Sequence of chain 1.A:
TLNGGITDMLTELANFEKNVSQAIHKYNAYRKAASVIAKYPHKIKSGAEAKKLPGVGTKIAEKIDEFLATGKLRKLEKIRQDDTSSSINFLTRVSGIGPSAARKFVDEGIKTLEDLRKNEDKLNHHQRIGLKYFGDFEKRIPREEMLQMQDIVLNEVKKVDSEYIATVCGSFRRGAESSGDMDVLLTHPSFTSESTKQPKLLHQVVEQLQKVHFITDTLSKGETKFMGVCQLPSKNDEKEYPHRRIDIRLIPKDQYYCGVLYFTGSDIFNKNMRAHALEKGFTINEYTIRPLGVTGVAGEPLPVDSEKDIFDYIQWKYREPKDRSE

A small-molecule ligand and the protein it binds are described below.
Small molecule (SMILES): Cc1cn([C@H]2C[C@H](O[P](=O)(O)OC[C@H]3O[C@@H](n4ccc(N)nc4=O)C[C@@H]3O[P](=O)(O)OC[C@H]3O[C@@H](n4cnc5c(=O)nc(N)[nH]c54)C[C@@H]3O[P](=O)(O)OC[C@H]3O[C@@H](n4cnc5c(=O)nc(N)[nH]c54)C[C@@H]3O)[C@@H](CO[P](=O)(O)O[C@H]3C[C@H](n4cnc5c(=O)nc(N)[nH]c54)O[C@@H]3COP(=O)(O)O)O2)c(=O)[nH]c1=O

Binding-site contacts:
Ligand atom OP1 contacts residue TYR39 of chain 1.A at 3.9 Å.
Ligand atom OP1 contacts residue NA1 of chain 1.I at 2.4 Å (h-bond).
Ligand atom C8 contacts residue LYS35 of chain 1.A at 3.9 Å.
Ligand atom N3 contacts residue ALA38 of chain 1.A at 3.6 Å.
Ligand atom OP1 contacts residue GLY66 of chain 1.A at 3.0 Å (h-bond).
Ligand atom OP2 contacts residue NA1 of chain 1.I at 3.7 Å.
Ligand atom O5' contacts residue GLY66 of chain 1.A at 3.4 Å.
Ligand atom P contacts residue GLY66 of chain 1.A at 3.7 Å.
Ligand atom C5' contacts residue TYR39 of chain 1.A at 3.3 Å (hydrophobic).
Ligand atom OP1 contacts residue LYS68 of chain 1.A at 3.2 Å.
Ligand atom OP2 contacts residue LYS68 of chain 1.A at 2.7 Å (salt-bridge).
Ligand atom OP2 contacts residue LYS68 of chain 1.A at 3.0 Å.
Ligand atom OP2 contacts residue THR67 of chain 1.A at 3.9 Å.
Ligand atom OP1 contacts residue ILE69 of chain 1.A at 2.9 Å (h-bond).
Ligand atom OP1 contacts residue LYS68 of chain 1.A at 3.3 Å (salt-bridge).
Ligand atom C3' contacts residue GLY64 of chain 1.A at 3.9 Å.
Ligand atom OP1 contacts residue GLY64 of chain 1.A at 2.8 Å (h-bond).
Ligand atom OP1 contacts residue PRO63 of chain 1.A at 3.4 Å.
Ligand atom OP1 contacts residue THR67 of chain 1.A at 3.5 Å (h-bond).
Ligand atom O3' contacts residue GLY64 of chain 1.A at 3.4 Å (h-bond).
Ligand atom OP2 contacts residue GLY66 of chain 1.A at 3.7 Å.
Ligand atom OP1 contacts residue VAL65 of chain 1.A at 3.6 Å (h-bond).
Ligand atom C4' contacts residue GLY64 of chain 1.A at 3.2 Å.
Ligand atom C5' contacts residue GLY64 of chain 1.A at 3.0 Å.
Ligand atom P contacts residue NA1 of chain 1.I at 3.5 Å.
Ligand atom OP2 contacts residue LYS35 of chain 1.A at 3.9 Å.
Ligand atom C3' contacts residue LYS68 of chain 1.A at 3.9 Å.
Ligand atom O3' contacts residue LYS68 of chain 1.A at 3.9 Å.
Ligand atom C3' contacts residue GLY66 of chain 1.A at 3.7 Å.
Ligand atom OP1 contacts residue LEU62 of chain 1.A at 3.6 Å.
Ligand atom O6 contacts residue HIS34 of chain 1.A at 3.9 Å.
Ligand atom O5' contacts residue LYS35 of chain 1.A at 3.5 Å.
Ligand atom P contacts residue LYS68 of chain 1.A at 3.7 Å.
Ligand atom P contacts residue LYS68 of chain 1.A at 3.6 Å.
Ligand atom P contacts residue GLY64 of chain 1.A at 3.7 Å.
Ligand atom O4' contacts residue ALA38 of chain 1.A at 3.6 Å.
Ligand atom C5' contacts residue GLY66 of chain 1.A at 3.4 Å.
Ligand atom O3' contacts residue ILE69 of chain 1.A at 3.6 Å.
Ligand atom OP3 contacts residue LYS35 of chain 1.A at 2.6 Å (salt-bridge).
Ligand atom P contacts residue LYS35 of chain 1.A at 3.7 Å.